Sequence of chain 1.A:
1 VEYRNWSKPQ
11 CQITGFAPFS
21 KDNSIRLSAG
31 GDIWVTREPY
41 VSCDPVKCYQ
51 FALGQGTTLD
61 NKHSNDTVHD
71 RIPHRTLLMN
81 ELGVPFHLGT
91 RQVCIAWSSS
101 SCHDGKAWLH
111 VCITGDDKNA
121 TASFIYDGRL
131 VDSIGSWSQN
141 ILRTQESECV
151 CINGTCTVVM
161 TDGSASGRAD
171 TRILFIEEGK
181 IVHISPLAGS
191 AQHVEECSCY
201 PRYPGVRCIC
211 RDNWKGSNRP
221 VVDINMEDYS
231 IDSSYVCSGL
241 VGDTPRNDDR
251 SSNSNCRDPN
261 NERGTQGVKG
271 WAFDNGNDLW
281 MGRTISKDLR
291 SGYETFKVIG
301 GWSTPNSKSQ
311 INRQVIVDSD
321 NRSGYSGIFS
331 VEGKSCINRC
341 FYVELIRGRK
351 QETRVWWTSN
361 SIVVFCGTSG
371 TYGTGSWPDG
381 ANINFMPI

A small-molecule ligand and the protein it binds are described below.
Small molecule (SMILES): CC(=O)Nc1c(N)cc(C(=O)O)cc1O

Binding-site contacts:
Ligand atom N3 contacts residue GLU196 of chain 1.A at 3.6 Å.
Ligand atom CM4 contacts residue SER98 of chain 1.A at 4.3 Å.
Ligand atom O5 contacts residue ARG71 of chain 1.A at 3.2 Å (salt-bridge).
Ligand atom O2' contacts residue ARG37 of chain 1.A at 4.2 Å.
Ligand atom O1' contacts residue ASP70 of chain 1.A at 3.6 Å.
Ligand atom C2 contacts residue GLU196 of chain 1.A at 4.2 Å.
Ligand atom C4' contacts residue ASP70 of chain 1.A at 3.9 Å.
Ligand atom C' contacts residue ARG37 of chain 1.A at 3.7 Å.
Ligand atom C5 contacts residue ASP70 of chain 1.A at 3.2 Å.
Ligand atom C' contacts residue TYR325 of chain 1.A at 3.4 Å (hydrophobic).
Ligand atom CM4 contacts residue ARG71 of chain 1.A at 4.3 Å.
Ligand atom C' contacts residue ASP70 of chain 1.A at 4.0 Å.
Ligand atom C1 contacts residue ASP70 of chain 1.A at 3.4 Å.
Ligand atom N4 contacts residue ASP70 of chain 1.A at 4.3 Å.
Ligand atom C1 contacts residue ARG37 of chain 1.A at 4.3 Å.
Ligand atom CM4 contacts residue ARG143 of chain 1.A at 4.3 Å.
Ligand atom C1 contacts residue TYR325 of chain 1.A at 3.5 Å (hydrophobic).
Ligand atom C2 contacts residue TYR325 of chain 1.A at 2.7 Å (hydrophobic).
Ligand atom O4' contacts residue ASP70 of chain 1.A at 2.8 Å.
Ligand atom C4 contacts residue ARG71 of chain 1.A at 4.1 Å.
Ligand atom C2 contacts residue GLU38 of chain 1.A at 4.2 Å.
Ligand atom N3 contacts residue TYR325 of chain 1.A at 3.8 Å.
Ligand atom C3 contacts residue ASP70 of chain 1.A at 4.2 Å.
Ligand atom O2' contacts residue ARG211 of chain 1.A at 3.6 Å.
Ligand atom O2' contacts residue TYR325 of chain 1.A at 2.9 Å (h-bond).
Ligand atom C2 contacts residue ASP70 of chain 1.A at 3.9 Å.
Ligand atom O1' contacts residue ARG37 of chain 1.A at 3.1 Å (salt-bridge).
Ligand atom CM4 contacts residue TRP97 of chain 1.A at 3.9 Å (hydrophobic).
Ligand atom C5 contacts residue ARG71 of chain 1.A at 4.1 Å.
Ligand atom N4 contacts residue ARG71 of chain 1.A at 3.2 Å (salt-bridge).
Ligand atom O2' contacts residue ARG290 of chain 1.A at 3.0 Å (salt-bridge).
Ligand atom C' contacts residue ARG290 of chain 1.A at 4.2 Å.
Ligand atom C3 contacts residue GLU196 of chain 1.A at 4.3 Å.
Ligand atom C4 contacts residue ASP70 of chain 1.A at 3.8 Å.
Ligand atom C4' contacts residue ARG71 of chain 1.A at 3.4 Å.
Ligand atom C6 contacts residue ASP70 of chain 1.A at 3.2 Å.
Ligand atom O4' contacts residue ARG71 of chain 1.A at 3.2 Å (salt-bridge).
Ligand atom O5 contacts residue ASP70 of chain 1.A at 3.0 Å (salt-bridge).
Ligand atom O1' contacts residue ARG290 of chain 1.A at 4.0 Å.
Ligand atom C3 contacts residue TYR325 of chain 1.A at 3.7 Å (hydrophobic).